The small molecule below binds the protein below.
Small molecule (SMILES): CC(=O)N[C@H]1[C@H](O[C@H]2[C@H](O)[C@@H](NC(C)=O)CO[C@@H]2CO[C@@H]2O[C@@H](C)[C@@H](O)[C@@H](O)[C@@H]2O)O[C@H](CO)[C@@H](O[C@@H]2O[C@H](CO)[C@@H](O[C@H]3O[C@H](CO)[C@@H](O)[C@H](O)[C@@H]3O)[C@H](O[C@H]3O[C@H](CO)[C@@H](O)[C@H](O)[C@@H]3O)[C@@H]2O)[C@@H]1O

Sequence of chain 1.D:
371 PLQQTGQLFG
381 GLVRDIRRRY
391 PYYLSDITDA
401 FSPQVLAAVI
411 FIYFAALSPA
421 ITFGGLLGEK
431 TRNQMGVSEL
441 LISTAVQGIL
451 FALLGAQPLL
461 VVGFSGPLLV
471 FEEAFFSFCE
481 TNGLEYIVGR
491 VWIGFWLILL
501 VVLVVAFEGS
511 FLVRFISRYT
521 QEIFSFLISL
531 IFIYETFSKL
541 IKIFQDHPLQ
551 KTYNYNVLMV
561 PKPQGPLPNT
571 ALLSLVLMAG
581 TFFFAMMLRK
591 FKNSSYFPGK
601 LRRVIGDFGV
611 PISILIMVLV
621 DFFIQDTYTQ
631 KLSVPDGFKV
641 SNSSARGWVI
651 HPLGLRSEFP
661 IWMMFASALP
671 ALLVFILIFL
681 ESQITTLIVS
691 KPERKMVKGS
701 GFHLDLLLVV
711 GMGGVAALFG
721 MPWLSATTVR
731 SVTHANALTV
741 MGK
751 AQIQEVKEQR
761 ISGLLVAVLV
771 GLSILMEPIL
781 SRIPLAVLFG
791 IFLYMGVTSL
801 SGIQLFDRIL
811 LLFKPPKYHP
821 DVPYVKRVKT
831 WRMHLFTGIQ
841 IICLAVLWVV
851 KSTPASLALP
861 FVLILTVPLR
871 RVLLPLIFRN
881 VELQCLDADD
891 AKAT

Binding-site contacts:
Ligand atom O3 contacts residue GLU480 of chain 1.D at 2.6 Å (salt-bridge).
Ligand atom O3 contacts residue GLN434 of chain 1.D at 3.4 Å (h-bond).
Ligand atom O7 contacts residue ASN642 of chain 1.D at 4.1 Å.
Ligand atom C2 contacts residue ARG432 of chain 1.D at 3.6 Å.
Ligand atom C3 contacts residue ASN642 of chain 1.D at 3.8 Å.
Ligand atom C6 contacts residue GLN434 of chain 1.D at 4.0 Å.
Ligand atom O5 contacts residue ALA645 of chain 1.D at 3.6 Å.
Ligand atom O6 contacts residue ARG432 of chain 1.D at 3.9 Å.
Ligand atom O3 contacts residue PHE476 of chain 1.D at 4.2 Å.
Ligand atom C3 contacts residue GLU480 of chain 1.D at 4.0 Å.
Ligand atom C7 contacts residue ASN642 of chain 1.D at 3.7 Å.
Ligand atom C6 contacts residue ARG656 of chain 1.D at 3.8 Å.
Ligand atom C5 contacts residue GLN434 of chain 1.D at 3.8 Å.
Ligand atom C1 contacts residue ARG432 of chain 1.D at 3.9 Å.
Ligand atom O2 contacts residue ARG432 of chain 1.D at 2.7 Å (salt-bridge).
Ligand atom C4 contacts residue GLN434 of chain 1.D at 3.5 Å.
Ligand atom O4 contacts residue ARG432 of chain 1.D at 4.2 Å.
Ligand atom C8 contacts residue ASN433 of chain 1.D at 3.5 Å.
Ligand atom O5 contacts residue ARG432 of chain 1.D at 4.0 Å.
Ligand atom C2 contacts residue ARG432 of chain 1.D at 3.6 Å.
Ligand atom C7 contacts residue ASN433 of chain 1.D at 3.8 Å.
Ligand atom O3 contacts residue ARG432 of chain 1.D at 2.8 Å (salt-bridge).
Ligand atom C6 contacts residue ALA645 of chain 1.D at 3.5 Å (hydrophobic).
Ligand atom O7 contacts residue ASN433 of chain 1.D at 3.7 Å.
Ligand atom C3 contacts residue ARG432 of chain 1.D at 3.6 Å.
Ligand atom N2 contacts residue ARG432 of chain 1.D at 4.1 Å.
Ligand atom C5 contacts residue SER644 of chain 1.D at 4.3 Å.
Ligand atom O5 contacts residue ASN642 of chain 1.D at 2.4 Å (h-bond).
Ligand atom C3 contacts residue GLN434 of chain 1.D at 3.6 Å.
Ligand atom C2 contacts residue ASN642 of chain 1.D at 2.5 Å.
Ligand atom C5 contacts residue ARG432 of chain 1.D at 3.5 Å.
Ligand atom N2 contacts residue ASN642 of chain 1.D at 2.9 Å (h-bond).
Ligand atom C1 contacts residue ALA645 of chain 1.D at 4.2 Å (hydrophobic).
Ligand atom C6 contacts residue ARG432 of chain 1.D at 3.9 Å.
Ligand atom C7 contacts residue ARG432 of chain 1.D at 3.9 Å.
Ligand atom O7 contacts residue ARG432 of chain 1.D at 3.2 Å (salt-bridge).
Ligand atom C5 contacts residue ASN642 of chain 1.D at 3.6 Å.
Ligand atom C1 contacts residue ASN642 of chain 1.D at 1.4 Å.
Ligand atom C5 contacts residue ALA645 of chain 1.D at 3.8 Å (hydrophobic).
Ligand atom C4 contacts residue ASN642 of chain 1.D at 4.2 Å.